Sequence of chain 1.A:
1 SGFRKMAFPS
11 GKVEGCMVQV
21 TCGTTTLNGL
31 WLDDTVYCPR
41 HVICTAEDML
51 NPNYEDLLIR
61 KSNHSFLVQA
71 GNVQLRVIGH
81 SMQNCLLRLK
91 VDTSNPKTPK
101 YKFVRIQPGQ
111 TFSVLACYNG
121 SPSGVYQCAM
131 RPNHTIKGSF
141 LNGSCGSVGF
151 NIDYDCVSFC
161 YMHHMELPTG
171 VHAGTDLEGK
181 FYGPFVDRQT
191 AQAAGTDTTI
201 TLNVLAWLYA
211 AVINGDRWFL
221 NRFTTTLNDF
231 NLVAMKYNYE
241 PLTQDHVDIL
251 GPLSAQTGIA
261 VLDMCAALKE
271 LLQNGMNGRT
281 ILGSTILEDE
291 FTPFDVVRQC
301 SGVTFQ

Binding-site contacts:
Ligand atom C10 contacts residue HIS41 of chain 1.A at 3.6 Å.
Ligand atom C21 contacts residue PHE140 of chain 1.A at 3.5 Å (hydrophobic).
Ligand atom C19 contacts residue ASN142 of chain 1.A at 3.4 Å.
Ligand atom O1 contacts residue ASN142 of chain 1.A at 3.2 Å.
Ligand atom C22 contacts residue MET165 of chain 1.A at 4.0 Å (hydrophobic).
Ligand atom C20 contacts residue GLU166 of chain 1.A at 3.5 Å.
Ligand atom N3 contacts residue GLU166 of chain 1.A at 4.0 Å.
Ligand atom C6 contacts residue THR25 of chain 1.A at 3.9 Å.
Ligand atom C22 contacts residue HIS163 of chain 1.A at 3.7 Å.
Ligand atom C7 contacts residue THR26 of chain 1.A at 3.7 Å.
Ligand atom C10 contacts residue HIS164 of chain 1.A at 3.6 Å.
Ligand atom C26 contacts residue GLU166 of chain 1.A at 3.7 Å.
Ligand atom C20 contacts residue ASN142 of chain 1.A at 3.8 Å.
Ligand atom C5 contacts residue HIS41 of chain 1.A at 3.7 Å.
Ligand atom C3 contacts residue GLU166 of chain 1.A at 3.9 Å.
Ligand atom C24 contacts residue GLU166 of chain 1.A at 3.2 Å.
Ligand atom C21 contacts residue HIS163 of chain 1.A at 3.6 Å.
Ligand atom N3 contacts residue HIS163 of chain 1.A at 2.8 Å (h-bond).
Ligand atom C20 contacts residue PHE140 of chain 1.A at 3.5 Å (hydrophobic).
Ligand atom N3 contacts residue SER144 of chain 1.A at 3.4 Å (h-bond).
Ligand atom C9 contacts residue HIS41 of chain 1.A at 3.8 Å.
Ligand atom C21 contacts residue LEU141 of chain 1.A at 3.5 Å (hydrophobic).
Ligand atom O1 contacts residue GLY143 of chain 1.A at 2.9 Å (h-bond).
Ligand atom C6 contacts residue HIS41 of chain 1.A at 3.8 Å.
Ligand atom C4 contacts residue CYS145 of chain 1.A at 3.3 Å (hydrophobic).
Ligand atom O3 contacts residue GLY143 of chain 1.A at 3.4 Å (h-bond).
Ligand atom C15 contacts residue MET49 of chain 1.A at 3.9 Å (hydrophobic).
Ligand atom O2 contacts residue GLU166 of chain 1.A at 2.9 Å (salt-bridge).
Ligand atom C5 contacts residue CYS145 of chain 1.A at 3.8 Å (hydrophobic).
Ligand atom C20 contacts residue LEU141 of chain 1.A at 3.5 Å (hydrophobic).
Ligand atom C16 contacts residue ASP187 of chain 1.A at 3.8 Å.
Ligand atom C16 contacts residue HIS41 of chain 1.A at 3.8 Å.
Ligand atom C9 contacts residue CYS145 of chain 1.A at 3.8 Å (hydrophobic).
Ligand atom C22 contacts residue GLU166 of chain 1.A at 3.7 Å.
Ligand atom O3 contacts residue CYS145 of chain 1.A at 3.5 Å (h-bond).
Ligand atom C9 contacts residue HIS164 of chain 1.A at 3.3 Å.
Ligand atom C21 contacts residue SER144 of chain 1.A at 3.5 Å.
Ligand atom C1 contacts residue CYS145 of chain 1.A at 3.6 Å (hydrophobic).
Ligand atom C21 contacts residue GLU166 of chain 1.A at 3.8 Å.
Ligand atom O2 contacts residue MET165 of chain 1.A at 3.4 Å.

This protein binds this small molecule.
Small molecule (SMILES): CC(C)(C)NC(=O)[C@@H](c1cccnc1)N(C(=O)c1ccco1)c1ccc(C(C)(C)C)cc1